Sequence of chain 1.A:
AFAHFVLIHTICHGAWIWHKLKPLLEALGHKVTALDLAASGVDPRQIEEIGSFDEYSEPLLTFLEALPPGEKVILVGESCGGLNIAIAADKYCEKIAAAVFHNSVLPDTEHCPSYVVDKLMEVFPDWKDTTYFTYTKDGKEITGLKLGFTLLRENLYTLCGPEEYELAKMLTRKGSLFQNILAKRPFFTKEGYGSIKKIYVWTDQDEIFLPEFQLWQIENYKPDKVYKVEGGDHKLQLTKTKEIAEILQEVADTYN

Binding-site contacts:
Ligand atom C5 contacts residue TRP127 of chain 1.A at 3.0 Å (hydrophobic).
Ligand atom C6 contacts residue LEU147 of chain 1.A at 3.4 Å (hydrophobic).
Ligand atom C2 contacts residue SER79 of chain 1.A at 3.6 Å.
Ligand atom C6 contacts residue TRP127 of chain 1.A at 3.9 Å (hydrophobic).
Ligand atom C8 contacts residue THR10 of chain 1.A at 3.4 Å.
Ligand atom C1 contacts residue ILE208 of chain 1.A at 4.2 Å (hydrophobic).
Ligand atom C3 contacts residue PHE209 of chain 1.A at 3.9 Å (hydrophobic).
Ligand atom C8 contacts residue SER79 of chain 1.A at 3.5 Å.
Ligand atom O10 contacts residue THR10 of chain 1.A at 2.5 Å (h-bond).
Ligand atom C7 contacts residue LEU156 of chain 1.A at 4.3 Å (hydrophobic).
Ligand atom N9 contacts residue LEU156 of chain 1.A at 3.2 Å.
Ligand atom O10 contacts residue ILE11 of chain 1.A at 4.1 Å.
Ligand atom C8 contacts residue HIS13 of chain 1.A at 4.0 Å.
Ligand atom C3 contacts residue TRP127 of chain 1.A at 3.4 Å (hydrophobic).
Ligand atom C1 contacts residue LEU156 of chain 1.A at 4.3 Å (hydrophobic).
Ligand atom C8 contacts residue HIS234 of chain 1.A at 3.8 Å.
Ligand atom C2 contacts residue ILE208 of chain 1.A at 3.8 Å (hydrophobic).
Ligand atom C6 contacts residue LEU156 of chain 1.A at 3.8 Å (hydrophobic).
Ligand atom N9 contacts residue HIS13 of chain 1.A at 3.8 Å.
Ligand atom N9 contacts residue SER79 of chain 1.A at 4.0 Å.
Ligand atom C8 contacts residue LYS235 of chain 1.A at 4.0 Å.
Ligand atom C1 contacts residue SER79 of chain 1.A at 4.0 Å.
Ligand atom N9 contacts residue LYS235 of chain 1.A at 3.1 Å (salt-bridge).
Ligand atom C4 contacts residue ILE208 of chain 1.A at 2.7 Å (hydrophobic).
Ligand atom O10 contacts residue CYS80 of chain 1.A at 3.7 Å.
Ligand atom N9 contacts residue HIS234 of chain 1.A at 3.4 Å (h-bond).
Ligand atom O10 contacts residue SER79 of chain 1.A at 2.5 Å (h-bond).
Ligand atom C2 contacts residue PHE209 of chain 1.A at 3.8 Å (hydrophobic).
Ligand atom C7 contacts residue THR10 of chain 1.A at 3.6 Å.
Ligand atom C2 contacts residue TRP127 of chain 1.A at 4.2 Å (hydrophobic).
Ligand atom C7 contacts residue ILE11 of chain 1.A at 4.2 Å (hydrophobic).
Ligand atom C5 contacts residue LEU151 of chain 1.A at 4.0 Å (hydrophobic).
Ligand atom C8 contacts residue LEU156 of chain 1.A at 3.5 Å (hydrophobic).
Ligand atom C5 contacts residue LEU147 of chain 1.A at 3.5 Å (hydrophobic).
Ligand atom C7 contacts residue SER79 of chain 1.A at 3.5 Å.
Ligand atom C4 contacts residue TRP127 of chain 1.A at 2.9 Å (hydrophobic).
Ligand atom N9 contacts residue THR10 of chain 1.A at 3.7 Å.
Ligand atom C6 contacts residue ILE208 of chain 1.A at 4.0 Å (hydrophobic).
Ligand atom C5 contacts residue ILE208 of chain 1.A at 3.3 Å (hydrophobic).
Ligand atom C3 contacts residue ILE208 of chain 1.A at 3.0 Å (hydrophobic).

This protein binds this small molecule.
Small molecule (SMILES): N#C[C@@H](O)c1ccccc1